The small molecule below binds the protein below.
Small molecule (SMILES): CC(=O)N[C@@H]1[C@@H](O)[C@H](O)[C@@H](CO)O[C@H]1O

Sequence of chain 1.A:
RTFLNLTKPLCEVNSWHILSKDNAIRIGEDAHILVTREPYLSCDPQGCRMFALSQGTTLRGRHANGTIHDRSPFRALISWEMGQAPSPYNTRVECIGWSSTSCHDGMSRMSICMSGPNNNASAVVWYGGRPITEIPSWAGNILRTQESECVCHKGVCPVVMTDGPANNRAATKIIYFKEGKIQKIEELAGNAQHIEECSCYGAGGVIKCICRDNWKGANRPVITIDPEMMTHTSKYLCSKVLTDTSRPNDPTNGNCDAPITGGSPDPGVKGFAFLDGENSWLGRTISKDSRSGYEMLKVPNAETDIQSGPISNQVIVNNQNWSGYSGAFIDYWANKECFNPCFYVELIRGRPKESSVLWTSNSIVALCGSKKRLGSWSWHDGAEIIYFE

Binding-site contacts:
Ligand atom O7 contacts residue LYS154 of chain 1.A at 2.8 Å (salt-bridge).
Ligand atom O7 contacts residue ASN5 of chain 1.A at 3.1 Å (h-bond).
Ligand atom C1 contacts residue THR7 of chain 1.A at 4.1 Å.
Ligand atom C3 contacts residue ASN5 of chain 1.A at 3.8 Å.
Ligand atom C5 contacts residue ASN5 of chain 1.A at 3.6 Å.
Ligand atom C7 contacts residue ASN5 of chain 1.A at 3.2 Å.
Ligand atom O5 contacts residue ASN5 of chain 1.A at 2.4 Å (h-bond).
Ligand atom C8 contacts residue LYS154 of chain 1.A at 4.1 Å.
Ligand atom C1 contacts residue ASN5 of chain 1.A at 1.4 Å.
Ligand atom C7 contacts residue LYS154 of chain 1.A at 3.8 Å.
Ligand atom C2 contacts residue ASN5 of chain 1.A at 2.4 Å.
Ligand atom N2 contacts residue ASN5 of chain 1.A at 2.9 Å (h-bond).
Ligand atom C4 contacts residue ASN5 of chain 1.A at 4.2 Å.